Binding-site contacts:
Ligand atom O11 contacts residue PO41 of chain 1.GA at 2.5 Å (h-bond).
Ligand atom O3 contacts residue SER25 of chain 1.C at 2.6 Å (h-bond).
Ligand atom O7 contacts residue GPJ1 of chain 1.HA at 2.8 Å (h-bond).
Ligand atom O3 contacts residue S3P1 of chain 1.JA at 0.1 Å (h-bond).
Ligand atom O11 contacts residue LYS345 of chain 1.C at 3.1 Å (salt-bridge).
Ligand atom C4 contacts residue GLN172 of chain 1.C at 3.8 Å.
Ligand atom C4 contacts residue S3P1 of chain 1.JA at 0.2 Å.
Ligand atom C1 contacts residue S3P1 of chain 1.JA at 0.2 Å.
Ligand atom O12 contacts residue GPJ1 of chain 1.HA at 3.6 Å.
Ligand atom C4 contacts residue THR99 of chain 1.C at 3.7 Å.
Ligand atom C6 contacts residue ASP318 of chain 1.C at 3.5 Å.
Ligand atom O2 contacts residue GLN172 of chain 1.C at 3.6 Å.
Ligand atom C8 contacts residue S3P1 of chain 1.JA at 0.4 Å.
Ligand atom O2 contacts residue ARG29 of chain 1.C at 2.7 Å (salt-bridge).
Ligand atom C5 contacts residue SER25 of chain 1.C at 3.5 Å.
Ligand atom C4 contacts residue SER25 of chain 1.C at 3.8 Å.
Ligand atom C1 contacts residue ARG197 of chain 1.C at 3.6 Å.
Ligand atom O3 contacts residue THR99 of chain 1.C at 3.7 Å.
Ligand atom C1 contacts residue SER25 of chain 1.C at 3.4 Å.
Ligand atom C10 contacts residue S3P1 of chain 1.JA at 0.3 Å.
Ligand atom O11 contacts residue S3P1 of chain 1.JA at 0.6 Å (h-bond).
Ligand atom O12 contacts residue LYS345 of chain 1.C at 2.8 Å (salt-bridge).
Ligand atom O7 contacts residue LYS24 of chain 1.C at 3.2 Å (salt-bridge).
Ligand atom C9 contacts residue S3P1 of chain 1.JA at 0.4 Å.
Ligand atom O12 contacts residue ASP318 of chain 1.C at 2.6 Å (salt-bridge).
Ligand atom O2 contacts residue S3P1 of chain 1.JA at 0.3 Å (h-bond).
Ligand atom O7 contacts residue ASP318 of chain 1.C at 2.7 Å (salt-bridge).
Ligand atom C8 contacts residue ASP318 of chain 1.C at 3.2 Å.
Ligand atom C6 contacts residue GLN172 of chain 1.C at 3.7 Å.
Ligand atom C9 contacts residue PO41 of chain 1.GA at 3.0 Å.
Ligand atom C1 contacts residue ARG29 of chain 1.C at 3.5 Å.
Ligand atom O7 contacts residue S3P1 of chain 1.JA at 0.4 Å (h-bond).
Ligand atom C6 contacts residue GPJ1 of chain 1.HA at 3.6 Å.
Ligand atom O12 contacts residue S3P1 of chain 1.JA at 0.5 Å (h-bond).
Ligand atom C5 contacts residue S3P1 of chain 1.JA at 0.4 Å.
Ligand atom C5 contacts residue THR99 of chain 1.C at 3.2 Å.
Ligand atom C6 contacts residue S3P1 of chain 1.JA at 0.4 Å.
Ligand atom O2 contacts residue ALA171 of chain 1.C at 3.6 Å.
Ligand atom O3 contacts residue ARG29 of chain 1.C at 2.7 Å (salt-bridge).
Ligand atom O11 contacts residue GLN172 of chain 1.C at 2.9 Å (h-bond).

A protein and the small-molecule ligand that binds it are described below.
Small molecule (SMILES): O=C(O)C1=C[C@@H](O)[C@@H](O)[C@H](O)C1

Sequence of chain 1.C:
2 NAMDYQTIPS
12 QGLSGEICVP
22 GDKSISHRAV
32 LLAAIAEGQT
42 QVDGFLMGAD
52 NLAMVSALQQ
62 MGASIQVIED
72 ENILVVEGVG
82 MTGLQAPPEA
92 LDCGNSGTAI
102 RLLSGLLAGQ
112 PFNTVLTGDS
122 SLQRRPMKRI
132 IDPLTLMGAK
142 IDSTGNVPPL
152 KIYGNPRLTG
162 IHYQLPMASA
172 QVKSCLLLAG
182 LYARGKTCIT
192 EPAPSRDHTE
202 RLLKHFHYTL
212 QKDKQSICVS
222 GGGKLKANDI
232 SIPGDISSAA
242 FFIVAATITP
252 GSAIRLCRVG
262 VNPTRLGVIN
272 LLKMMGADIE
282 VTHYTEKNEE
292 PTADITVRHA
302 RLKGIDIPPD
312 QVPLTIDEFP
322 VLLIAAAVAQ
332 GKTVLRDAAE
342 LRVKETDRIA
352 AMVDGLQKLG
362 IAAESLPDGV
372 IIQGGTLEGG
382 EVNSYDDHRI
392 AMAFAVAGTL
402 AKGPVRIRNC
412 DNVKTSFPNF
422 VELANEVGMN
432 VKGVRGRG